Sequence of chain 2.E:
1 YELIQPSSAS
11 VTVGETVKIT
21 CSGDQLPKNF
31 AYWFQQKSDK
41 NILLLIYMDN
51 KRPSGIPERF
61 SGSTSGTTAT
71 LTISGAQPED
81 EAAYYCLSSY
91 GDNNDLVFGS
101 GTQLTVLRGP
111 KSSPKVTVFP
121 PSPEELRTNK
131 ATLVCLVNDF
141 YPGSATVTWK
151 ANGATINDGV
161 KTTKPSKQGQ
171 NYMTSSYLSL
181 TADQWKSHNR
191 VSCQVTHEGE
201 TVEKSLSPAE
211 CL

Binding-site contacts:
Ligand atom C5 contacts residue ASN193 of chain 1.A at 3.6 Å.
Ligand atom C7 contacts residue CYS21 of chain 2.E at 3.8 Å (hydrophobic).
Ligand atom O5 contacts residue ASN193 of chain 1.A at 2.4 Å (h-bond).
Ligand atom C7 contacts residue THR20 of chain 2.E at 3.2 Å.
Ligand atom O7 contacts residue CYS21 of chain 2.E at 3.8 Å.
Ligand atom O6 contacts residue ASN193 of chain 1.A at 4.1 Å.
Ligand atom C8 contacts residue THR20 of chain 2.E at 3.8 Å.
Ligand atom C1 contacts residue THR20 of chain 2.E at 4.1 Å.
Ligand atom C1 contacts residue ASN193 of chain 1.A at 1.4 Å.
Ligand atom C2 contacts residue THR20 of chain 2.E at 2.9 Å.
Ligand atom O7 contacts residue GLN5 of chain 2.E at 3.9 Å.
Ligand atom N2 contacts residue THR20 of chain 2.E at 3.2 Å (h-bond).
Ligand atom C8 contacts residue CYS21 of chain 2.E at 3.1 Å (hydrophobic).
Ligand atom C7 contacts residue ILE4 of chain 2.E at 3.8 Å (hydrophobic).
Ligand atom C4 contacts residue THR20 of chain 2.E at 4.0 Å.
Ligand atom C8 contacts residue SER22 of chain 2.E at 2.4 Å.
Ligand atom C8 contacts residue THR68 of chain 2.E at 4.0 Å.
Ligand atom O3 contacts residue THR20 of chain 2.E at 3.1 Å (h-bond).
Ligand atom C3 contacts residue THR20 of chain 2.E at 3.5 Å.
Ligand atom C8 contacts residue ASN193 of chain 1.A at 4.0 Å.
Ligand atom C4 contacts residue ASN193 of chain 1.A at 4.2 Å.
Ligand atom N2 contacts residue ASN193 of chain 1.A at 2.8 Å (h-bond).
Ligand atom O7 contacts residue PRO6 of chain 2.E at 3.4 Å.
Ligand atom O7 contacts residue ILE4 of chain 2.E at 3.7 Å.
Ligand atom O5 contacts residue THR20 of chain 2.E at 4.5 Å.
Ligand atom O7 contacts residue ASN193 of chain 1.A at 2.4 Å (h-bond).
Ligand atom C8 contacts residue ILE4 of chain 2.E at 3.5 Å (hydrophobic).
Ligand atom C7 contacts residue SER22 of chain 2.E at 3.8 Å.
Ligand atom C7 contacts residue ASN193 of chain 1.A at 2.8 Å.
Ligand atom N2 contacts residue SER22 of chain 2.E at 4.5 Å.
Ligand atom C3 contacts residue ASN193 of chain 1.A at 3.8 Å.
Ligand atom O7 contacts residue THR20 of chain 2.E at 3.2 Å (h-bond).
Ligand atom O7 contacts residue SER22 of chain 2.E at 4.3 Å.
Ligand atom C2 contacts residue ASN193 of chain 1.A at 2.4 Å.

The small molecule below binds the protein below.
Small molecule (SMILES): CC(=O)N[C@@H]1[C@@H](O)[C@H](O)[C@@H](CO)O[C@H]1O

Sequence of chain 1.A:
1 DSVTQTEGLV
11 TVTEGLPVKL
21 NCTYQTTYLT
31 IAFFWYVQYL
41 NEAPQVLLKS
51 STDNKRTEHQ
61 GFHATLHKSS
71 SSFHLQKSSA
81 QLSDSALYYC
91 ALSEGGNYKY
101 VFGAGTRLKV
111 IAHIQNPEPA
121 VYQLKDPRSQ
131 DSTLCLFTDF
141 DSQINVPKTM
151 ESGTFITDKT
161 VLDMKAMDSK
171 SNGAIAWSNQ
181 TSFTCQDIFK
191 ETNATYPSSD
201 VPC